The protein below binds the small molecule below.
Small molecule (SMILES): CC(=O)N[C@@H]1[C@@H](O)[C@H](O)[C@@H](CO)O[C@H]1O

Sequence of chain 1.C:
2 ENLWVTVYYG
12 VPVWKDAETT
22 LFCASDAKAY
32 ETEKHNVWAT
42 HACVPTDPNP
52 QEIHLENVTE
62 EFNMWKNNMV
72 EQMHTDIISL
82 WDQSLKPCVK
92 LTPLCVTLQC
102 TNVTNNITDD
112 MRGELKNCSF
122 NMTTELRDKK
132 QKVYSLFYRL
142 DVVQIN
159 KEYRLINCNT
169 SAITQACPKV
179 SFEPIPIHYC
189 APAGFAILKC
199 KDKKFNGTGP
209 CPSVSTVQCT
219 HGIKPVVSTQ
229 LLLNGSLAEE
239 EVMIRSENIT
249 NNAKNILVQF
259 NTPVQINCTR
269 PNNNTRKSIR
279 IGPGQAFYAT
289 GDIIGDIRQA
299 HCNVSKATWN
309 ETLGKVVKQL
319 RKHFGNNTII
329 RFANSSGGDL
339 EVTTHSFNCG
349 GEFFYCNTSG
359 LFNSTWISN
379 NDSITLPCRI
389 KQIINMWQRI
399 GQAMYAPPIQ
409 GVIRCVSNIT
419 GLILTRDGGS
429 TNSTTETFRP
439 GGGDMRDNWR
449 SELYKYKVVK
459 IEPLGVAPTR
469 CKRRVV

Binding-site contacts:
Ligand atom C5 contacts residue ASN204 of chain 1.C at 3.6 Å.
Ligand atom C2 contacts residue ASN204 of chain 1.C at 2.5 Å.
Ligand atom O5 contacts residue ASN204 of chain 1.C at 2.3 Å (h-bond).
Ligand atom C1 contacts residue ASN204 of chain 1.C at 1.4 Å.
Ligand atom C3 contacts residue ASN204 of chain 1.C at 3.8 Å.
Ligand atom C4 contacts residue ASN204 of chain 1.C at 4.2 Å.
Ligand atom C7 contacts residue ASN204 of chain 1.C at 4.0 Å.
Ligand atom N2 contacts residue ASN204 of chain 1.C at 2.9 Å (h-bond).